Sequence of chain 46.C:
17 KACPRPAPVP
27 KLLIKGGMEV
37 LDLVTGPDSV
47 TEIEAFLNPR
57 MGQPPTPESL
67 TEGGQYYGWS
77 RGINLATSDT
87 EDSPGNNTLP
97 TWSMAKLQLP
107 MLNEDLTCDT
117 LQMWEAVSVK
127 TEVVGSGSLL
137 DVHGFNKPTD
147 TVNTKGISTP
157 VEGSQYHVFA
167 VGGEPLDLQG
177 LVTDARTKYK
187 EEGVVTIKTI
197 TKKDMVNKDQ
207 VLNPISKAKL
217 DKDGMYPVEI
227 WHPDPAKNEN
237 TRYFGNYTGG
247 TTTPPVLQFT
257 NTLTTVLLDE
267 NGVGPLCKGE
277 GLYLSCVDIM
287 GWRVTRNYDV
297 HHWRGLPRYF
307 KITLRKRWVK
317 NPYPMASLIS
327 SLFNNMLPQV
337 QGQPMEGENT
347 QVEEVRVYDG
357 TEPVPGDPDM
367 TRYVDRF

Sequence of chain 46.B:
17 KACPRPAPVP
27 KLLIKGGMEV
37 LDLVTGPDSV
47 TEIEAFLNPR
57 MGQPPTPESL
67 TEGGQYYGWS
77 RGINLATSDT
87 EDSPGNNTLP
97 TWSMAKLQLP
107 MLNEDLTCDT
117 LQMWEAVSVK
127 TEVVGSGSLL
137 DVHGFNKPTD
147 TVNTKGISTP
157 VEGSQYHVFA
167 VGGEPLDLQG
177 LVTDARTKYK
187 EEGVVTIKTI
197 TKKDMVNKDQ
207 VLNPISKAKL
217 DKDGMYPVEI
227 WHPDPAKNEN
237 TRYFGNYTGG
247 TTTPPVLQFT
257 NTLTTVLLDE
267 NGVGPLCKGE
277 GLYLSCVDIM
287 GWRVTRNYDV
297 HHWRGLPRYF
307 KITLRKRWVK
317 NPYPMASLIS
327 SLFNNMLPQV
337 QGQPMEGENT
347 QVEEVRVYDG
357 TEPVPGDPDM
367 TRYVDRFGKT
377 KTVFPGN

Binding-site contacts:
Ligand atom O1A contacts residue GLY78 of chain 46.B at 4.0 Å.
Ligand atom C3 contacts residue ARG77 of chain 46.B at 3.9 Å.
Ligand atom O1B contacts residue ASN80 of chain 46.B at 4.3 Å.
Ligand atom C11 contacts residue TYR72 of chain 46.B at 4.0 Å (hydrophobic).
Ligand atom C8 contacts residue ARG77 of chain 46.B at 4.3 Å.
Ligand atom O1B contacts residue ARG77 of chain 46.B at 3.1 Å (salt-bridge).
Ligand atom C4 contacts residue ARG77 of chain 46.B at 4.0 Å.
Ligand atom C11 contacts residue ASP85 of chain 46.C at 4.0 Å.
Ligand atom O1B contacts residue SER89 of chain 46.B at 4.1 Å.
Ligand atom O8 contacts residue ARG77 of chain 46.B at 3.4 Å (salt-bridge).
Ligand atom C4 contacts residue GLY78 of chain 46.B at 3.6 Å.
Ligand atom O4 contacts residue ILE79 of chain 46.B at 3.6 Å (h-bond).
Ligand atom O1A contacts residue ARG77 of chain 46.B at 2.9 Å (salt-bridge).
Ligand atom C5 contacts residue TYR72 of chain 46.B at 3.9 Å (hydrophobic).
Ligand atom O3 contacts residue VAL296 of chain 46.B at 4.0 Å.
Ligand atom C3 contacts residue VAL296 of chain 46.B at 3.5 Å (hydrophobic).
Ligand atom C10 contacts residue TYR72 of chain 46.B at 4.1 Å (hydrophobic).
Ligand atom O4 contacts residue GLY78 of chain 46.B at 3.0 Å.
Ligand atom O6 contacts residue ASN93 of chain 46.B at 3.2 Å (h-bond).
Ligand atom C6 contacts residue ASN93 of chain 46.B at 3.2 Å.
Ligand atom O3 contacts residue GLY78 of chain 46.B at 3.4 Å.
Ligand atom C1 contacts residue TYR72 of chain 46.B at 4.1 Å (hydrophobic).
Ligand atom O4 contacts residue HIS298 of chain 46.B at 2.9 Å (h-bond).
Ligand atom O1B contacts residue TYR72 of chain 46.B at 4.2 Å.
Ligand atom C3 contacts residue GLY78 of chain 46.B at 3.9 Å.
Ligand atom C3 contacts residue HIS298 of chain 46.B at 3.4 Å.
Ligand atom C3 contacts residue GLY78 of chain 46.B at 4.1 Å.
Ligand atom C2 contacts residue GLY78 of chain 46.B at 4.1 Å.
Ligand atom O4 contacts residue THR291 of chain 46.B at 3.1 Å.
Ligand atom O4 contacts residue VAL296 of chain 46.B at 4.0 Å.
Ligand atom O4 contacts residue ASN80 of chain 46.B at 4.2 Å.
Ligand atom C6 contacts residue TYR72 of chain 46.B at 4.0 Å (hydrophobic).
Ligand atom O8 contacts residue TYR72 of chain 46.B at 3.4 Å (h-bond).
Ligand atom C7 contacts residue TYR72 of chain 46.B at 4.3 Å (hydrophobic).
Ligand atom C4 contacts residue HIS298 of chain 46.B at 3.4 Å.
Ligand atom O1A contacts residue TYR72 of chain 46.B at 3.4 Å.
Ligand atom C5 contacts residue ASN93 of chain 46.B at 4.3 Å.
Ligand atom N5 contacts residue TYR72 of chain 46.B at 3.1 Å (h-bond).
Ligand atom C4 contacts residue TYR72 of chain 46.B at 4.1 Å (hydrophobic).
Ligand atom C1 contacts residue ARG77 of chain 46.B at 3.4 Å.

This protein binds this small molecule.
Small molecule (SMILES): CC(=O)N[C@@H]1[C@@H](O[C@@H]2O[C@H](CO)[C@H](O)[C@H](O[C@]3(C(=O)O)C[C@H](O)[C@@H](NC(C)=O)[C@H]([C@H](O)[C@H](O)CO)O3)[C@H]2O)[C@H](O)[C@@H](CO[C@]2(C(=O)O)C[C@H](O)[C@@H](NC(C)=O)[C@H]([C@H](O)[C@H](O)CO)O2)O[C@H]1O